The small molecule below binds the protein below.
Small molecule (SMILES): O=c1ccn([C@H]2C[C@H](OP(=O)(O)O)[C@@H](CO)O2)c(=O)[nH]1

Sequence of chain 1.A:
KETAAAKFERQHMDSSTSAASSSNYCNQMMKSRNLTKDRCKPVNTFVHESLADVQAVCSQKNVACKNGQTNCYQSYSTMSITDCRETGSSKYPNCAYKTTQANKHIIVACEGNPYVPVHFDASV

Binding-site contacts:
Ligand atom O3' contacts residue LYS41 of chain 1.A at 2.9 Å (salt-bridge).
Ligand atom O1P contacts residue GLN11 of chain 1.A at 2.9 Å (h-bond).
Ligand atom C4' contacts residue LYS41 of chain 1.A at 3.6 Å.
Ligand atom P contacts residue LYS41 of chain 1.A at 3.9 Å.
Ligand atom O2 contacts residue ASN44 of chain 1.A at 3.3 Å.
Ligand atom O2P contacts residue HIS12 of chain 1.A at 2.9 Å (h-bond).
Ligand atom C4 contacts residue THR45 of chain 1.A at 3.6 Å.
Ligand atom N3 contacts residue PHE120 of chain 1.A at 3.3 Å.
Ligand atom O1P contacts residue LYS41 of chain 1.A at 3.9 Å.
Ligand atom O4 contacts residue THR45 of chain 1.A at 3.6 Å (h-bond).
Ligand atom O2 contacts residue VAL43 of chain 1.A at 4.1 Å.
Ligand atom O4' contacts residue VAL43 of chain 1.A at 3.4 Å (h-bond).
Ligand atom P contacts residue HIS12 of chain 1.A at 4.0 Å.
Ligand atom C3' contacts residue LYS41 of chain 1.A at 3.7 Å.
Ligand atom N1 contacts residue VAL43 of chain 1.A at 4.0 Å.
Ligand atom O4 contacts residue PHE120 of chain 1.A at 3.8 Å.
Ligand atom C6 contacts residue VAL43 of chain 1.A at 4.0 Å (hydrophobic).
Ligand atom C2' contacts residue HIS119 of chain 1.A at 3.8 Å.
Ligand atom O2 contacts residue PHE120 of chain 1.A at 3.8 Å.
Ligand atom O2P contacts residue HIS119 of chain 1.A at 3.4 Å (h-bond).
Ligand atom O4' contacts residue LYS41 of chain 1.A at 3.7 Å.
Ligand atom O1P contacts residue HIS12 of chain 1.A at 4.2 Å.
Ligand atom C1' contacts residue PHE120 of chain 1.A at 4.1 Å (hydrophobic).
Ligand atom C2 contacts residue ASN44 of chain 1.A at 3.9 Å.
Ligand atom N3 contacts residue THR45 of chain 1.A at 2.8 Å (h-bond).
Ligand atom O3P contacts residue HIS119 of chain 1.A at 2.6 Å (h-bond).
Ligand atom O2 contacts residue HIS12 of chain 1.A at 3.2 Å.
Ligand atom C5 contacts residue ASP121 of chain 1.A at 4.1 Å.
Ligand atom C4 contacts residue PHE120 of chain 1.A at 3.9 Å (hydrophobic).
Ligand atom O2P contacts residue PHE120 of chain 1.A at 3.3 Å (h-bond).
Ligand atom C2 contacts residue PHE120 of chain 1.A at 3.6 Å (hydrophobic).
Ligand atom O2P contacts residue GLN11 of chain 1.A at 3.9 Å.
Ligand atom C1' contacts residue VAL43 of chain 1.A at 3.8 Å (hydrophobic).
Ligand atom P contacts residue HIS119 of chain 1.A at 3.6 Å.
Ligand atom N1 contacts residue PHE120 of chain 1.A at 4.0 Å.
Ligand atom P contacts residue GLN11 of chain 1.A at 4.0 Å.
Ligand atom C3' contacts residue HIS119 of chain 1.A at 4.2 Å.
Ligand atom C2' contacts residue PHE120 of chain 1.A at 3.0 Å (hydrophobic).
Ligand atom O2 contacts residue THR45 of chain 1.A at 2.8 Å (h-bond).
Ligand atom C2 contacts residue THR45 of chain 1.A at 3.6 Å.